Sequence of chain 1.D:
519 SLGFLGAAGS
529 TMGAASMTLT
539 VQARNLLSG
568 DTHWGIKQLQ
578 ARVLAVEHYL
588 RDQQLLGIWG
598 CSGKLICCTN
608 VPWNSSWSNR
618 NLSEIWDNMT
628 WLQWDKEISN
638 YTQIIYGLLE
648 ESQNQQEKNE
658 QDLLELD

The protein below binds the small molecule below.
Small molecule (SMILES): CC(=O)N[C@@H]1[C@@H](O)[C@H](O)[C@@H](CO)O[C@H]1O

Binding-site contacts:
Ligand atom C3 contacts residue ASN637 of chain 1.D at 3.8 Å.
Ligand atom C7 contacts residue ILE635 of chain 1.D at 3.7 Å (hydrophobic).
Ligand atom C2 contacts residue ASN637 of chain 1.D at 2.5 Å.
Ligand atom C5 contacts residue ASN637 of chain 1.D at 3.7 Å.
Ligand atom C1 contacts residue ASN637 of chain 1.D at 1.4 Å.
Ligand atom O7 contacts residue ILE635 of chain 1.D at 3.1 Å (h-bond).
Ligand atom O7 contacts residue ASN637 of chain 1.D at 4.0 Å.
Ligand atom N2 contacts residue ILE635 of chain 1.D at 3.9 Å.
Ligand atom C1 contacts residue SER636 of chain 1.D at 3.4 Å.
Ligand atom N2 contacts residue SER636 of chain 1.D at 2.7 Å (h-bond).
Ligand atom N2 contacts residue ASN637 of chain 1.D at 2.9 Å (h-bond).
Ligand atom O5 contacts residue ASN637 of chain 1.D at 2.4 Å (h-bond).
Ligand atom C7 contacts residue SER636 of chain 1.D at 3.4 Å.
Ligand atom C8 contacts residue SER636 of chain 1.D at 3.6 Å.
Ligand atom C7 contacts residue ASN637 of chain 1.D at 4.0 Å.
Ligand atom C2 contacts residue SER636 of chain 1.D at 3.6 Å.
Ligand atom O7 contacts residue SER636 of chain 1.D at 3.8 Å.
Ligand atom C4 contacts residue ASN637 of chain 1.D at 4.2 Å.